Binding-site contacts:
Ligand atom C8 contacts residue TYR17 of chain 58.P at 3.4 Å (hydrophobic).
Ligand atom C1 contacts residue ASN19 of chain 58.P at 2.3 Å.
Ligand atom O7 contacts residue ALA18 of chain 58.P at 4.3 Å.
Ligand atom N2 contacts residue ASN19 of chain 58.P at 4.0 Å.
Ligand atom C2 contacts residue ASN19 of chain 58.P at 3.6 Å.
Ligand atom C5 contacts residue ASN19 of chain 58.P at 3.6 Å.
Ligand atom C7 contacts residue TYR17 of chain 58.P at 4.3 Å (hydrophobic).
Ligand atom C8 contacts residue ALA18 of chain 58.P at 4.0 Å (hydrophobic).
Ligand atom O5 contacts residue ASN19 of chain 58.P at 2.9 Å (h-bond).
Ligand atom C7 contacts residue ALA18 of chain 58.P at 4.4 Å (hydrophobic).
Ligand atom C3 contacts residue ASN19 of chain 58.P at 4.4 Å.

The small molecule below binds the protein below.
Small molecule (SMILES): CC(=O)N[C@H]1[C@H](O[C@H]2[C@H](O)[C@@H](NC(C)=O)CO[C@@H]2CO)O[C@H](CO)[C@@H](O)[C@@H]1O

Sequence of chain 58.P:
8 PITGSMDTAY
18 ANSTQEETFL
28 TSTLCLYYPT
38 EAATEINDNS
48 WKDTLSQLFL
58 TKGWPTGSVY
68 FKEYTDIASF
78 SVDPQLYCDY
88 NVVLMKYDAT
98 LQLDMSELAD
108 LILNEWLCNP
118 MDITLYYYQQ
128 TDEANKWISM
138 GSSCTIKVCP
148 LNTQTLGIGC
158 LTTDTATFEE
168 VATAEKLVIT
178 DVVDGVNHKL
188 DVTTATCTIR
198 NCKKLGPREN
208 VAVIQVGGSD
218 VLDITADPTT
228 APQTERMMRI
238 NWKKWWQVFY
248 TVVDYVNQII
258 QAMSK